Sequence of chain 1.C:
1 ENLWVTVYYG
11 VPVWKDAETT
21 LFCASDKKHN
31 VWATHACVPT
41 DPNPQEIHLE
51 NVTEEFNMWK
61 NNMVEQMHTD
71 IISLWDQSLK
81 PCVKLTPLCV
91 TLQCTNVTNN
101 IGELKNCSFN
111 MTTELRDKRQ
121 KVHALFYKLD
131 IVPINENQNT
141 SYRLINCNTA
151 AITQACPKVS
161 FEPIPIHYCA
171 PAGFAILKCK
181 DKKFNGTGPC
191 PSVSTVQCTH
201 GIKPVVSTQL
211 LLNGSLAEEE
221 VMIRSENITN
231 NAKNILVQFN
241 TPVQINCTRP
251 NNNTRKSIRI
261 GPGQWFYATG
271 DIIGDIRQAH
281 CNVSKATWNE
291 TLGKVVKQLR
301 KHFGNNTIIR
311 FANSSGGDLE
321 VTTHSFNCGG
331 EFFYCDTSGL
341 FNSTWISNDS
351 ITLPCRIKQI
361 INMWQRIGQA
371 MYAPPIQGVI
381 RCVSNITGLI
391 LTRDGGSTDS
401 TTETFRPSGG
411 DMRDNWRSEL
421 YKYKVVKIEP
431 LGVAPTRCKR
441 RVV

The protein below binds the small molecule below.
Small molecule (SMILES): CC(=O)N[C@H]1[C@H](O[C@H]2[C@H](O)[C@@H](NC(C)=O)CO[C@@H]2CO)O[C@H](CO)[C@@H](O[C@@H]2O[C@H](CO)[C@@H](O)[C@H](O)[C@@H]2O)[C@@H]1O

Binding-site contacts:
Ligand atom O3 contacts residue VAL383 of chain 1.C at 2.5 Å (h-bond).
Ligand atom C8 contacts residue GLY329 of chain 1.C at 3.5 Å.
Ligand atom C7 contacts residue GLY329 of chain 1.C at 3.5 Å.
Ligand atom C1 contacts residue ASN213 of chain 1.C at 1.4 Å.
Ligand atom C1 contacts residue LYS203 of chain 1.C at 3.5 Å.
Ligand atom O6 contacts residue CYS382 of chain 1.C at 3.2 Å (h-bond).
Ligand atom C6 contacts residue CYS382 of chain 1.C at 4.2 Å (hydrophobic).
Ligand atom C8 contacts residue NAG1 of chain 1.HB at 3.4 Å.
Ligand atom C5 contacts residue ASN213 of chain 1.C at 3.6 Å.
Ligand atom C7 contacts residue NAG1 of chain 1.HB at 2.4 Å.
Ligand atom C7 contacts residue CYS328 of chain 1.C at 4.2 Å (hydrophobic).
Ligand atom C7 contacts residue VAL383 of chain 1.C at 4.3 Å (hydrophobic).
Ligand atom C2 contacts residue SER384 of chain 1.C at 4.1 Å.
Ligand atom N2 contacts residue NAG1 of chain 1.HB at 2.7 Å (h-bond).
Ligand atom O6 contacts residue CYS328 of chain 1.C at 3.4 Å (h-bond).
Ligand atom N2 contacts residue ASN213 of chain 1.C at 3.2 Å (h-bond).
Ligand atom O6 contacts residue SER384 of chain 1.C at 4.2 Å.
Ligand atom C8 contacts residue CYS328 of chain 1.C at 4.1 Å (hydrophobic).
Ligand atom C6 contacts residue CYS328 of chain 1.C at 3.7 Å (hydrophobic).
Ligand atom C3 contacts residue VAL383 of chain 1.C at 3.5 Å (hydrophobic).
Ligand atom N2 contacts residue GLU162 of chain 1.C at 3.9 Å.
Ligand atom O3 contacts residue GLU162 of chain 1.C at 3.4 Å (salt-bridge).
Ligand atom C2 contacts residue ASN213 of chain 1.C at 2.7 Å.
Ligand atom C3 contacts residue ASN213 of chain 1.C at 3.9 Å.
Ligand atom O5 contacts residue ASN213 of chain 1.C at 2.3 Å (h-bond).
Ligand atom O5 contacts residue LYS203 of chain 1.C at 4.0 Å.
Ligand atom C2 contacts residue NAG1 of chain 1.HB at 4.1 Å.
Ligand atom O7 contacts residue GLY329 of chain 1.C at 2.8 Å (h-bond).
Ligand atom C8 contacts residue ASN213 of chain 1.C at 4.0 Å.
Ligand atom O3 contacts residue NAG1 of chain 1.HB at 4.2 Å.
Ligand atom C2 contacts residue GLU162 of chain 1.C at 4.3 Å.
Ligand atom O7 contacts residue NAG1 of chain 1.HB at 1.4 Å.
Ligand atom C2 contacts residue VAL383 of chain 1.C at 3.4 Å (hydrophobic).
Ligand atom C4 contacts residue VAL383 of chain 1.C at 4.3 Å (hydrophobic).
Ligand atom C7 contacts residue ASN213 of chain 1.C at 3.8 Å.
Ligand atom N2 contacts residue VAL383 of chain 1.C at 3.3 Å (h-bond).
Ligand atom N2 contacts residue SER384 of chain 1.C at 3.9 Å.
Ligand atom C8 contacts residue PRO163 of chain 1.C at 3.9 Å (hydrophobic).
Ligand atom C8 contacts residue GLU162 of chain 1.C at 3.8 Å.
Ligand atom O7 contacts residue CYS328 of chain 1.C at 3.3 Å (h-bond).